Sequence of chain 1.B:
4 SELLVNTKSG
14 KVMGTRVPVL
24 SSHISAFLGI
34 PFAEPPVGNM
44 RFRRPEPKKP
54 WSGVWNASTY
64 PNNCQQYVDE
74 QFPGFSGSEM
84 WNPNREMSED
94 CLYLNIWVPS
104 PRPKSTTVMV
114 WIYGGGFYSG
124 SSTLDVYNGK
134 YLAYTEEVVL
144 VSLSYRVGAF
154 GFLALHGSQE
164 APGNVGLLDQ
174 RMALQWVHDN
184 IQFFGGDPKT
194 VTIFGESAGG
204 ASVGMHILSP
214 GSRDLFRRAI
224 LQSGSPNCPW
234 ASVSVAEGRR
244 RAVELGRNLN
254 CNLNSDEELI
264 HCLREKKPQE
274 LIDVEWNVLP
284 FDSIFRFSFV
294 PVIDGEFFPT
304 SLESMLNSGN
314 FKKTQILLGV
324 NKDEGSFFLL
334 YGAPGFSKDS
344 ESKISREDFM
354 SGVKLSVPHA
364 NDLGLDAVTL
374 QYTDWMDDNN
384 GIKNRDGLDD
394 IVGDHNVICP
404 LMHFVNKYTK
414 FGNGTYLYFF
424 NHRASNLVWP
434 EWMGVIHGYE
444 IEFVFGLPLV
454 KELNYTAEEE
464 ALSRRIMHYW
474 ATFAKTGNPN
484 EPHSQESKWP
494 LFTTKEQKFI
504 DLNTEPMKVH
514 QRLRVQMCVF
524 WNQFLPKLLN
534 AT

Binding-site contacts:
Ligand atom C09 contacts residue PHE330 of chain 1.B at 3.4 Å (hydrophobic).
Ligand atom C19 contacts residue TYR121 of chain 1.B at 3.5 Å (hydrophobic).
Ligand atom C30 contacts residue TRP279 of chain 1.B at 3.8 Å (hydrophobic).
Ligand atom C11 contacts residue TRP84 of chain 1.B at 3.5 Å (hydrophobic).
Ligand atom N22 contacts residue TYR334 of chain 1.B at 3.0 Å.
Ligand atom C19 contacts residue TYR334 of chain 1.B at 3.8 Å (hydrophobic).
Ligand atom CL1 contacts residue MET436 of chain 1.B at 3.8 Å.
Ligand atom C19 contacts residue PHE330 of chain 1.B at 3.7 Å (hydrophobic).
Ligand atom N05 contacts residue HIS440 of chain 1.B at 3.0 Å (h-bond).
Ligand atom C02 contacts residue GLU199 of chain 1.B at 3.4 Å.
Ligand atom C17 contacts residue PHE330 of chain 1.B at 3.7 Å (hydrophobic).
Ligand atom N21 contacts residue ASP72 of chain 1.B at 3.8 Å.
Ligand atom C08 contacts residue PHE330 of chain 1.B at 3.3 Å (hydrophobic).
Ligand atom N22 contacts residue PHE330 of chain 1.B at 3.4 Å.
Ligand atom CL1 contacts residue PHE330 of chain 1.B at 3.8 Å.
Ligand atom C07 contacts residue PHE330 of chain 1.B at 3.6 Å (hydrophobic).
Ligand atom N21 contacts residue PHE330 of chain 1.B at 3.2 Å.
Ligand atom N20 contacts residue TYR121 of chain 1.B at 3.4 Å (h-bond).
Ligand atom C18 contacts residue TYR121 of chain 1.B at 2.6 Å (hydrophobic).
Ligand atom C10 contacts residue PHE330 of chain 1.B at 3.4 Å (hydrophobic).
Ligand atom C13 contacts residue TRP84 of chain 1.B at 3.6 Å (hydrophobic).
Ligand atom C37 contacts residue SER286 of chain 1.B at 3.1 Å.
Ligand atom C06 contacts residue HIS440 of chain 1.B at 3.7 Å.
Ligand atom C06 contacts residue TRP84 of chain 1.B at 3.7 Å (hydrophobic).
Ligand atom C18 contacts residue PHE330 of chain 1.B at 3.4 Å (hydrophobic).
Ligand atom N20 contacts residue PHE330 of chain 1.B at 3.2 Å.
Ligand atom CL1 contacts residue ILE439 of chain 1.B at 3.8 Å.
Ligand atom C12 contacts residue TRP84 of chain 1.B at 3.4 Å (hydrophobic).
Ligand atom C07 contacts residue HIS440 of chain 1.B at 3.5 Å.
Ligand atom C10 contacts residue TRP84 of chain 1.B at 3.5 Å (hydrophobic).
Ligand atom C11 contacts residue PHE330 of chain 1.B at 3.6 Å (hydrophobic).
Ligand atom N27 contacts residue TRP84 of chain 1.B at 3.2 Å.
Ligand atom CL1 contacts residue TRP432 of chain 1.B at 3.3 Å.
Ligand atom C31 contacts residue TRP279 of chain 1.B at 3.9 Å (hydrophobic).
Ligand atom N21 contacts residue TYR334 of chain 1.B at 3.6 Å.
Ligand atom C01 contacts residue GLY118 of chain 1.B at 3.6 Å.
Ligand atom C32 contacts residue TRP279 of chain 1.B at 3.8 Å (hydrophobic).
Ligand atom C14 contacts residue TRP84 of chain 1.B at 3.8 Å (hydrophobic).
Ligand atom C33 contacts residue TRP279 of chain 1.B at 3.8 Å (hydrophobic).
Ligand atom C17 contacts residue TYR121 of chain 1.B at 3.7 Å (hydrophobic).

A small-molecule ligand and the protein it binds are described below.
Small molecule (SMILES): COc1cc(CNC(=O)Cc2cn(CCNc3c4ccccc4nc4cc(Cl)ccc34)nn2)ccc1O